Binding-site contacts:
Ligand atom CL47 contacts residue ILE73 of chain 1.A at 3.4 Å.
Ligand atom C31 contacts residue LYS70 of chain 1.A at 3.5 Å.
Ligand atom C07 contacts residue THR107 of chain 1.A at 3.3 Å.
Ligand atom C21 contacts residue ASN57 of chain 1.A at 3.0 Å.
Ligand atom F64 contacts residue ARG173 of chain 6.A at 3.2 Å.
Ligand atom C20 contacts residue ASN57 of chain 1.A at 3.5 Å.
Ligand atom C21 contacts residue LEU56 of chain 1.A at 3.5 Å (hydrophobic).
Ligand atom C11 contacts residue TYR130 of chain 1.A at 3.4 Å (hydrophobic).
Ligand atom C12 contacts residue ASN53 of chain 1.A at 3.2 Å.
Ligand atom C04 contacts residue ASN53 of chain 1.A at 3.5 Å.
Ligand atom O51 contacts residue LYS70 of chain 1.A at 3.4 Å.
Ligand atom C01 contacts residue ASN57 of chain 1.A at 3.4 Å.
Ligand atom C12 contacts residue THR107 of chain 1.A at 3.5 Å.
Ligand atom N06 contacts residue ASN57 of chain 1.A at 2.9 Å (h-bond).
Ligand atom O50 contacts residue LYS70 of chain 1.A at 3.3 Å (salt-bridge).
Ligand atom O29 contacts residue LYS70 of chain 1.A at 3.0 Å (salt-bridge).
Ligand atom C09 contacts residue THR107 of chain 1.A at 3.6 Å.
Ligand atom O51 contacts residue ASN74 of chain 1.A at 3.4 Å (h-bond).
Ligand atom F26 contacts residue MET66 of chain 1.A at 3.6 Å.
Ligand atom C19 contacts residue ASN57 of chain 1.A at 3.1 Å.
Ligand atom C19 contacts residue ASN53 of chain 1.A at 3.5 Å.
Ligand atom F26 contacts residue ILE73 of chain 1.A at 3.2 Å.
Ligand atom C02 contacts residue ASN57 of chain 1.A at 3.5 Å.
Ligand atom C08 contacts residue THR107 of chain 1.A at 3.4 Å.
Ligand atom C44 contacts residue ASN57 of chain 1.A at 3.4 Å.
Ligand atom F26 contacts residue LYS70 of chain 1.A at 3.1 Å.
Ligand atom F27 contacts residue LEU56 of chain 1.A at 3.5 Å.
Ligand atom N43 contacts residue ASN57 of chain 1.A at 2.6 Å (h-bond).
Ligand atom O57 contacts residue PRO38 of chain 6.A at 3.5 Å.
Ligand atom F42 contacts residue LYS70 of chain 1.A at 3.0 Å.
Ligand atom C32 contacts residue LYS70 of chain 1.A at 3.5 Å.
Ligand atom F27 contacts residue MET66 of chain 1.A at 3.0 Å.
Ligand atom F26 contacts residue LEU69 of chain 1.A at 3.4 Å.
Ligand atom F41 contacts residue GLN63 of chain 1.A at 3.6 Å.
Ligand atom C24 contacts residue LYS70 of chain 1.A at 3.5 Å.
Ligand atom C12 contacts residue TYR130 of chain 1.A at 3.5 Å (hydrophobic).
Ligand atom C22 contacts residue LEU56 of chain 1.A at 3.6 Å (hydrophobic).
Ligand atom C39 contacts residue GLN63 of chain 1.A at 3.2 Å.
Ligand atom CL47 contacts residue ASN74 of chain 1.A at 3.0 Å.
Ligand atom C23 contacts residue MET66 of chain 1.A at 3.3 Å (hydrophobic).

This protein binds this small molecule.
Small molecule (SMILES): CC(C)(C#Cc1ccc(-c2ccc(Cl)c3c(NS(C)(=O)=O)nn(CC(F)(F)F)c23)c([C@H](Cc2cc(F)cc(F)c2)NC(=O)Cn2nc(C(F)(F)F)c3c2C(F)(F)[C@@H]2C[C@H]32)n1)S(C)(=O)=O

Sequence of chain 1.A:
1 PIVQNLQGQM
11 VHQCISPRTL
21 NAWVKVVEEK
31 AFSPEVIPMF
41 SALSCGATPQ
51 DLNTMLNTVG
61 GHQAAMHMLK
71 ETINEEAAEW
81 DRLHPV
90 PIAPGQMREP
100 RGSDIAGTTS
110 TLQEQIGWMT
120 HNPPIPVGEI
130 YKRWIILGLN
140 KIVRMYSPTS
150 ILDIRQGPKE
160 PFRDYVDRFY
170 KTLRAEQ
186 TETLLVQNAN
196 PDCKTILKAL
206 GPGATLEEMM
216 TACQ

Sequence of chain 6.A:
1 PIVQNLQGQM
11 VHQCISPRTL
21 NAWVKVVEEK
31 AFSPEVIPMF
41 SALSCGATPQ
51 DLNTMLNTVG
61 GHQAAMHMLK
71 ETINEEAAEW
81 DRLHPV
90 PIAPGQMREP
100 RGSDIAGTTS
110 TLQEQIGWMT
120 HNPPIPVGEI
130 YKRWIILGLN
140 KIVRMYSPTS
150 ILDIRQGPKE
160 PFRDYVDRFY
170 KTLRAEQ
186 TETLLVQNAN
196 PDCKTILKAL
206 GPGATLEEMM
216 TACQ